Sequence of chain 1.B:
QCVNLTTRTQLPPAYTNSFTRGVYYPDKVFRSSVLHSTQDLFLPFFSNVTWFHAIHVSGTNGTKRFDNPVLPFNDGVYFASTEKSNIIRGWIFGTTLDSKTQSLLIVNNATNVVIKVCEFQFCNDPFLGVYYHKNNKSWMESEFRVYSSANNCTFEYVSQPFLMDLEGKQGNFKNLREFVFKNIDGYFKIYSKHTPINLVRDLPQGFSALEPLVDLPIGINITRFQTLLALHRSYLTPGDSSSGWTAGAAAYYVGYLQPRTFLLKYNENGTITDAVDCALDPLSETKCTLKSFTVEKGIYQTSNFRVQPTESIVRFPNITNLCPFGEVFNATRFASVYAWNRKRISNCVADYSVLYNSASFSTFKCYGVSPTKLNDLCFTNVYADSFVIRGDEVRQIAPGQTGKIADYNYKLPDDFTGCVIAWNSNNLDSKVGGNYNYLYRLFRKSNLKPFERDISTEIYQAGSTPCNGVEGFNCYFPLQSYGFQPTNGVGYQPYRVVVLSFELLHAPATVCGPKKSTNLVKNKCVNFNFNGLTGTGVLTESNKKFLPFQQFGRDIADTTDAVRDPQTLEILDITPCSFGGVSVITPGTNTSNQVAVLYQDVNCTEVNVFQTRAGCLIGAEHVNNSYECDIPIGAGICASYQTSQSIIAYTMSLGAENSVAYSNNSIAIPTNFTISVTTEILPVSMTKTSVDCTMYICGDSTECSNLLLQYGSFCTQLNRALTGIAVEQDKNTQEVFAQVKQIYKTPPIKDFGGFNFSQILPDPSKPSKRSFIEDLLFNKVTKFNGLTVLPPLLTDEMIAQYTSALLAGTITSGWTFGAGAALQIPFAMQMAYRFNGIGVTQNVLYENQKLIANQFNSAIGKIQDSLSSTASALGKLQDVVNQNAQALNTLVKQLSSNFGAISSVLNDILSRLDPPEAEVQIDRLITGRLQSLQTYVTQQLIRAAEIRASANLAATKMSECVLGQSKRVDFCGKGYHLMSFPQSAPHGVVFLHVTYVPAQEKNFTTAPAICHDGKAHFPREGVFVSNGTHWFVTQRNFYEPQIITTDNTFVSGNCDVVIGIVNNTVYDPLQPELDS

Binding-site contacts:
Ligand atom C7 contacts residue ASN61 of chain 1.B at 3.5 Å.
Ligand atom N2 contacts residue TYR28 of chain 1.B at 4.3 Å.
Ligand atom O6 contacts residue TYR28 of chain 1.B at 4.0 Å.
Ligand atom C8 contacts residue ASN61 of chain 1.B at 3.8 Å.
Ligand atom O5 contacts residue TYR28 of chain 1.B at 4.0 Å.
Ligand atom C3 contacts residue TYR28 of chain 1.B at 4.3 Å (hydrophobic).
Ligand atom O7 contacts residue ASN61 of chain 1.B at 4.3 Å.
Ligand atom C3 contacts residue ASN61 of chain 1.B at 3.8 Å.
Ligand atom C5 contacts residue ASN61 of chain 1.B at 3.7 Å.
Ligand atom C1 contacts residue TYR28 of chain 1.B at 3.9 Å (hydrophobic).
Ligand atom O7 contacts residue THR29 of chain 1.B at 4.1 Å.
Ligand atom C6 contacts residue TYR28 of chain 1.B at 4.3 Å (hydrophobic).
Ligand atom O5 contacts residue ASN61 of chain 1.B at 2.4 Å (h-bond).
Ligand atom C4 contacts residue ASN61 of chain 1.B at 4.2 Å.
Ligand atom N2 contacts residue ASN61 of chain 1.B at 2.9 Å (h-bond).
Ligand atom C2 contacts residue ASN61 of chain 1.B at 2.5 Å.
Ligand atom C2 contacts residue TYR28 of chain 1.B at 4.4 Å (hydrophobic).
Ligand atom C1 contacts residue ASN61 of chain 1.B at 1.4 Å.
Ligand atom O7 contacts residue ASN30 of chain 1.B at 3.6 Å.
Ligand atom C5 contacts residue TYR28 of chain 1.B at 3.7 Å (hydrophobic).

A protein and the small-molecule ligand that binds it are described below.
Small molecule (SMILES): CC(=O)N[C@@H]1[C@@H](O)[C@H](O)[C@@H](CO)O[C@H]1O